The small molecule below binds the protein below.
Small molecule (SMILES): CO[C@H]1O[C@H](CO)[C@H](O)[C@H](O)[C@H]1NC(C)=O

Binding-site contacts:
Ligand atom C4 contacts residue TYR78 of chain 1.E at 3.9 Å (hydrophobic).
Ligand atom C7 contacts residue GLY1 of chain 1.E at 4.2 Å.
Ligand atom O6 contacts residue GLY121 of chain 1.E at 3.8 Å.
Ligand atom C2 contacts residue PHE47 of chain 1.E at 4.2 Å (hydrophobic).
Ligand atom O5 contacts residue TYR122 of chain 1.E at 3.0 Å (h-bond).
Ligand atom O6 contacts residue ASP125 of chain 1.E at 2.6 Å (salt-bridge).
Ligand atom C6 contacts residue ASP125 of chain 1.E at 3.0 Å.
Ligand atom O7 contacts residue PHE47 of chain 1.E at 3.0 Å.
Ligand atom C1 contacts residue PHE47 of chain 1.E at 4.3 Å (hydrophobic).
Ligand atom C1 contacts residue TYR122 of chain 1.E at 3.9 Å (hydrophobic).
Ligand atom C6 contacts residue TYR78 of chain 1.E at 4.1 Å (hydrophobic).
Ligand atom C5 contacts residue ASP125 of chain 1.E at 3.8 Å.
Ligand atom O4 contacts residue GLY121 of chain 1.E at 3.6 Å.
Ligand atom C5 contacts residue TYR122 of chain 1.E at 4.0 Å (hydrophobic).
Ligand atom C4 contacts residue ASP125 of chain 1.E at 3.4 Å.
Ligand atom C6 contacts residue VAL80 of chain 1.E at 4.0 Å (hydrophobic).
Ligand atom C6 contacts residue TRP123 of chain 1.E at 3.9 Å (hydrophobic).
Ligand atom O6 contacts residue TYR122 of chain 1.E at 3.5 Å (h-bond).
Ligand atom C6 contacts residue TYR122 of chain 1.E at 3.9 Å (hydrophobic).
Ligand atom C3 contacts residue GLY1 of chain 1.E at 3.8 Å.
Ligand atom O6 contacts residue VAL80 of chain 1.E at 3.7 Å.
Ligand atom C2 contacts residue GLY121 of chain 1.E at 4.4 Å.
Ligand atom CM contacts residue TYR78 of chain 1.E at 3.6 Å (hydrophobic).
Ligand atom O3 contacts residue GLY1 of chain 1.E at 3.1 Å (h-bond).
Ligand atom O4 contacts residue ASP125 of chain 1.E at 2.7 Å (salt-bridge).
Ligand atom C1 contacts residue GLY121 of chain 1.E at 4.2 Å.
Ligand atom O1 contacts residue TYR122 of chain 1.E at 3.9 Å.
Ligand atom CM contacts residue TYR122 of chain 1.E at 3.4 Å (hydrophobic).
Ligand atom C4 contacts residue GLY1 of chain 1.E at 3.8 Å.
Ligand atom C5 contacts residue GLY121 of chain 1.E at 4.3 Å.
Ligand atom C3 contacts residue TYR78 of chain 1.E at 3.7 Å (hydrophobic).
Ligand atom O1 contacts residue TYR78 of chain 1.E at 3.6 Å (h-bond).
Ligand atom O7 contacts residue GLY1 of chain 1.E at 3.4 Å (h-bond).
Ligand atom O6 contacts residue TRP123 of chain 1.E at 3.0 Å (h-bond).
Ligand atom C6 contacts residue GLY121 of chain 1.E at 4.4 Å.
Ligand atom O5 contacts residue GLY121 of chain 1.E at 3.5 Å.
Ligand atom C7 contacts residue PHE47 of chain 1.E at 3.7 Å (hydrophobic).
Ligand atom C5 contacts residue TYR78 of chain 1.E at 3.9 Å (hydrophobic).
Ligand atom C2 contacts residue GLY1 of chain 1.E at 3.8 Å.
Ligand atom O4 contacts residue GLY1 of chain 1.E at 2.9 Å (h-bond).

Sequence of chain 1.E:
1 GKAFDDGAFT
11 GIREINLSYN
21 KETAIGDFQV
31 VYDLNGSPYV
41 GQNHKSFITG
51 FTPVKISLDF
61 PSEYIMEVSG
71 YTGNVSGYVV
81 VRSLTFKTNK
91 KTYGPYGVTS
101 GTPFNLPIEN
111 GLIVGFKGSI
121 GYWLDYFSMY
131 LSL